Sequence of chain 28.C:
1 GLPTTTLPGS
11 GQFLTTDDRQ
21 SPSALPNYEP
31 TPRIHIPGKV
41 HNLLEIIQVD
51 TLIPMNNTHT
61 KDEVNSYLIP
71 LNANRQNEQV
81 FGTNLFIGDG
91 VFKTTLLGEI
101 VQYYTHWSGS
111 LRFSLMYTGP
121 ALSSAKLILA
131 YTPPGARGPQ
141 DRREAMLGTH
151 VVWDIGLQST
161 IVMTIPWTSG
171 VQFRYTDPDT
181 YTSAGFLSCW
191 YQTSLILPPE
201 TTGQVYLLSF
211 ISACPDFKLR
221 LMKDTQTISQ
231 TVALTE

Sequence of chain 27.C:
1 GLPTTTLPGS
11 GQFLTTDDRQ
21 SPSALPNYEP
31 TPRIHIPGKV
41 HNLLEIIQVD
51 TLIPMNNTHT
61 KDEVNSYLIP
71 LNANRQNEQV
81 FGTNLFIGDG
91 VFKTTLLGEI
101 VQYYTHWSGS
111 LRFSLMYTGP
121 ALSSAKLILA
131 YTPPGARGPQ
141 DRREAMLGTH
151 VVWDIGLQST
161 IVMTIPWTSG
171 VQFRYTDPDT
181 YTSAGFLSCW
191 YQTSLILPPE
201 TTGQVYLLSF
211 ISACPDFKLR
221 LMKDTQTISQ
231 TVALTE

Binding-site contacts:
Ligand atom C5 contacts residue LEU106 of chain 27.A at 3.5 Å (hydrophobic).
Ligand atom C1B contacts residue VAL188 of chain 27.A at 3.8 Å (hydrophobic).
Ligand atom C2B contacts residue MET224 of chain 27.A at 3.6 Å (hydrophobic).
Ligand atom CL1 contacts residue VAL188 of chain 27.A at 3.5 Å.
Ligand atom CL2 contacts residue MET224 of chain 27.A at 2.9 Å.
Ligand atom C31 contacts residue LEU106 of chain 27.A at 3.8 Å (hydrophobic).
Ligand atom C4A contacts residue PRO174 of chain 27.A at 3.3 Å (hydrophobic).
Ligand atom O1A contacts residue PHE186 of chain 27.A at 2.9 Å.
Ligand atom N3A contacts residue ALA24 of chain 27.C at 3.6 Å.
Ligand atom O1D contacts residue SER107 of chain 27.A at 3.2 Å.
Ligand atom C3 contacts residue LEU106 of chain 27.A at 3.4 Å (hydrophobic).
Ligand atom N2 contacts residue MET221 of chain 27.A at 3.5 Å (h-bond).
Ligand atom O1 contacts residue MET221 of chain 27.A at 3.1 Å (h-bond).
Ligand atom C6B contacts residue TYR152 of chain 27.A at 3.8 Å (hydrophobic).
Ligand atom O1B contacts residue TYR152 of chain 27.A at 3.8 Å.
Ligand atom C5A contacts residue PHE186 of chain 27.A at 3.5 Å (hydrophobic).
Ligand atom CL1 contacts residue LEU25 of chain 27.C at 3.5 Å.
Ligand atom C2D contacts residue SER107 of chain 27.A at 3.8 Å.
Ligand atom C6B contacts residue VAL188 of chain 27.A at 3.8 Å (hydrophobic).
Ligand atom N3A contacts residue PRO174 of chain 27.A at 3.6 Å (h-bond).
Ligand atom C4 contacts residue LEU106 of chain 27.A at 2.5 Å (hydrophobic).
Ligand atom C5C contacts residue VAL188 of chain 27.A at 2.9 Å (hydrophobic).
Ligand atom C4B contacts residue PHE186 of chain 27.A at 3.4 Å (hydrophobic).
Ligand atom C3B contacts residue PHE186 of chain 27.A at 3.7 Å (hydrophobic).
Ligand atom C5B contacts residue TYR152 of chain 27.A at 3.8 Å (hydrophobic).
Ligand atom C31 contacts residue ASN219 of chain 27.A at 3.8 Å.
Ligand atom C5A contacts residue VAL176 of chain 27.A at 3.2 Å (hydrophobic).
Ligand atom C3D contacts residue LEU116 of chain 27.A at 3.6 Å (hydrophobic).
Ligand atom C4A contacts residue SER175 of chain 27.A at 3.8 Å.
Ligand atom C4C contacts residue TYR128 of chain 27.A at 3.5 Å (hydrophobic).
Ligand atom N2 contacts residue ASN219 of chain 27.A at 3.4 Å (h-bond).
Ligand atom C2A contacts residue PHE186 of chain 27.A at 3.3 Å (hydrophobic).
Ligand atom C3B contacts residue MET224 of chain 27.A at 3.4 Å (hydrophobic).
Ligand atom O1A contacts residue ALA150 of chain 27.A at 3.8 Å.
Ligand atom CL2 contacts residue ILE104 of chain 27.A at 3.1 Å.
Ligand atom C4A contacts residue VAL176 of chain 27.A at 3.7 Å (hydrophobic).
Ligand atom C3C contacts residue ILE104 of chain 27.A at 3.6 Å (hydrophobic).
Ligand atom C1B contacts residue TYR152 of chain 27.A at 3.8 Å (hydrophobic).
Ligand atom C1C contacts residue TYR128 of chain 27.A at 3.5 Å (hydrophobic).
Ligand atom C5A contacts residue ALA150 of chain 27.A at 3.2 Å (hydrophobic).

A protein and the small-molecule ligand that binds it are described below.
Small molecule (SMILES): OCCOCOCc1cc(CCCCCOc2c(Cl)cc(C3=NCCO3)cc2Cl)on1

Sequence of chain 27.A:
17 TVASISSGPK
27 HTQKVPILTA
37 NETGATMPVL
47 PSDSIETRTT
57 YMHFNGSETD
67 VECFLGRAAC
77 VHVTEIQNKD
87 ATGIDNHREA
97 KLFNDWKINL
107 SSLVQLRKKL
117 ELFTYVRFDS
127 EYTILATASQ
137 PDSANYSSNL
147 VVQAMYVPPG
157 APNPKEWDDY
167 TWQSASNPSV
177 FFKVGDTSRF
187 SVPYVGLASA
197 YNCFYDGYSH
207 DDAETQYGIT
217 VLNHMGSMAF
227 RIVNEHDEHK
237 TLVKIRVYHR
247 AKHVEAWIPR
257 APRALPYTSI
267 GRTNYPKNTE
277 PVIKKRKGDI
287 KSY